Sequence of chain 2.C:
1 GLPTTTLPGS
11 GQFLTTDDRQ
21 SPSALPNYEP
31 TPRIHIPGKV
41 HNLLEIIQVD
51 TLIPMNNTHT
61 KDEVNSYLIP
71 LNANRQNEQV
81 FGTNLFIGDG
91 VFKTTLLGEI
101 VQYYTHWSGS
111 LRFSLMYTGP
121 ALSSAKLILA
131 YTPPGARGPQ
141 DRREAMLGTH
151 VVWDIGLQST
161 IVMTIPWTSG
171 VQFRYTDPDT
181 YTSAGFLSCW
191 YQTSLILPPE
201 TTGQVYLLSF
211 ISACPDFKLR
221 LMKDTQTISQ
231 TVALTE

The protein below binds the small molecule below.
Small molecule (SMILES): Cc1cc(CCCCCCCOc2ccc(C3=N[C@@H](C)CO3)cc2Cl)on1

Sequence of chain 1.A:
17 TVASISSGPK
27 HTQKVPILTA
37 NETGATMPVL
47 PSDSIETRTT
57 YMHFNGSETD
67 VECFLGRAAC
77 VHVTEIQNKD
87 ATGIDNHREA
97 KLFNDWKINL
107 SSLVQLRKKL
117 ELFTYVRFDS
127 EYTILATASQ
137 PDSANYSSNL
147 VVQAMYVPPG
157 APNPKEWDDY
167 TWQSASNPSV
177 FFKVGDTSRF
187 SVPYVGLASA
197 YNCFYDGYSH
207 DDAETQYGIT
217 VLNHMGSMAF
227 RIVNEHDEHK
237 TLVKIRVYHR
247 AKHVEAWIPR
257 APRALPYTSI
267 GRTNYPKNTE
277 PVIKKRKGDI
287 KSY

Sequence of chain 1.C:
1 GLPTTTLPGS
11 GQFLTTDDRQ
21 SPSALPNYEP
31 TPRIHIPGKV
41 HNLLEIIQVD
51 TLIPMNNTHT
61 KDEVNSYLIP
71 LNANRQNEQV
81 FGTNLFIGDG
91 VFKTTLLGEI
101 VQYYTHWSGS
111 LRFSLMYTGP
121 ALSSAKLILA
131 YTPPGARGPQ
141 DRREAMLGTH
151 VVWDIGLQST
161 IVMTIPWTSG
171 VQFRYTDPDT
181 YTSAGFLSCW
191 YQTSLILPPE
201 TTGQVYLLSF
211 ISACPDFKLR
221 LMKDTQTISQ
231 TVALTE

Binding-site contacts:
Ligand atom C2B contacts residue TYR197 of chain 1.A at 3.3 Å (hydrophobic).
Ligand atom C31 contacts residue SER175 of chain 1.A at 3.5 Å.
Ligand atom C6C contacts residue VAL191 of chain 1.A at 3.3 Å (hydrophobic).
Ligand atom O1 contacts residue TYR152 of chain 1.A at 3.9 Å.
Ligand atom C5A contacts residue CYS199 of chain 1.A at 3.9 Å (hydrophobic).
Ligand atom C31 contacts residue ALA150 of chain 1.A at 3.5 Å (hydrophobic).
Ligand atom N2 contacts residue ALA24 of chain 1.C at 3.1 Å.
Ligand atom C5C contacts residue TYR128 of chain 1.A at 3.7 Å (hydrophobic).
Ligand atom CL1 contacts residue ASN105 of chain 1.A at 3.3 Å.
Ligand atom N3A contacts residue ASN219 of chain 1.A at 3.4 Å (h-bond).
Ligand atom CL1 contacts residue ILE104 of chain 1.A at 3.6 Å.
Ligand atom C2C contacts residue VAL188 of chain 1.A at 2.8 Å (hydrophobic).
Ligand atom C4C contacts residue TYR152 of chain 1.A at 3.9 Å (hydrophobic).
Ligand atom C31 contacts residue VAL176 of chain 1.A at 3.3 Å (hydrophobic).
Ligand atom CL1 contacts residue MET221 of chain 1.A at 3.8 Å.
Ligand atom C4 contacts residue PHE186 of chain 1.A at 3.7 Å (hydrophobic).
Ligand atom C3 contacts residue PRO174 of chain 1.A at 3.7 Å (hydrophobic).
Ligand atom O1 contacts residue ALA24 of chain 1.C at 3.4 Å.
Ligand atom C3 contacts residue PHE186 of chain 1.A at 3.9 Å (hydrophobic).
Ligand atom O1 contacts residue PHE186 of chain 1.A at 3.8 Å.
Ligand atom N2 contacts residue PHE186 of chain 1.A at 4.0 Å.
Ligand atom C31 contacts residue PRO174 of chain 1.A at 3.3 Å (hydrophobic).
Ligand atom N2 contacts residue PRO174 of chain 1.A at 3.7 Å.
Ligand atom O1B contacts residue MET221 of chain 1.A at 3.8 Å.
Ligand atom CM1 contacts residue CYS199 of chain 1.A at 3.8 Å (hydrophobic).
Ligand atom O1 contacts residue VAL188 of chain 1.A at 3.8 Å.
Ligand atom C5A contacts residue VAL122 of chain 1.A at 3.9 Å (hydrophobic).
Ligand atom C3B contacts residue LEU106 of chain 1.A at 3.8 Å (hydrophobic).
Ligand atom C1C contacts residue TYR152 of chain 1.A at 3.9 Å (hydrophobic).
Ligand atom C5C contacts residue ILE104 of chain 1.A at 4.0 Å (hydrophobic).
Ligand atom C7C contacts residue TYR128 of chain 1.A at 3.5 Å (hydrophobic).
Ligand atom C3B contacts residue TYR197 of chain 1.A at 3.3 Å (hydrophobic).
Ligand atom C4A contacts residue ASN198 of chain 1.A at 3.9 Å.
Ligand atom C3C contacts residue VAL188 of chain 1.A at 3.3 Å (hydrophobic).
Ligand atom O1A contacts residue VAL122 of chain 1.A at 4.0 Å.
Ligand atom C4B contacts residue LEU106 of chain 1.A at 3.7 Å (hydrophobic).
Ligand atom C5 contacts residue TYR152 of chain 1.A at 3.6 Å (hydrophobic).
Ligand atom C5 contacts residue PHE186 of chain 1.A at 3.7 Å (hydrophobic).
Ligand atom C3C contacts residue TYR128 of chain 1.A at 3.6 Å (hydrophobic).
Ligand atom C4 contacts residue TYR152 of chain 1.A at 3.7 Å (hydrophobic).